The small molecule below binds the protein below.
Small molecule (SMILES): CC(=O)N[C@@H]1[C@@H](O)[C@H](O)[C@@H](CO)O[C@H]1O

Sequence of chain 1.A:
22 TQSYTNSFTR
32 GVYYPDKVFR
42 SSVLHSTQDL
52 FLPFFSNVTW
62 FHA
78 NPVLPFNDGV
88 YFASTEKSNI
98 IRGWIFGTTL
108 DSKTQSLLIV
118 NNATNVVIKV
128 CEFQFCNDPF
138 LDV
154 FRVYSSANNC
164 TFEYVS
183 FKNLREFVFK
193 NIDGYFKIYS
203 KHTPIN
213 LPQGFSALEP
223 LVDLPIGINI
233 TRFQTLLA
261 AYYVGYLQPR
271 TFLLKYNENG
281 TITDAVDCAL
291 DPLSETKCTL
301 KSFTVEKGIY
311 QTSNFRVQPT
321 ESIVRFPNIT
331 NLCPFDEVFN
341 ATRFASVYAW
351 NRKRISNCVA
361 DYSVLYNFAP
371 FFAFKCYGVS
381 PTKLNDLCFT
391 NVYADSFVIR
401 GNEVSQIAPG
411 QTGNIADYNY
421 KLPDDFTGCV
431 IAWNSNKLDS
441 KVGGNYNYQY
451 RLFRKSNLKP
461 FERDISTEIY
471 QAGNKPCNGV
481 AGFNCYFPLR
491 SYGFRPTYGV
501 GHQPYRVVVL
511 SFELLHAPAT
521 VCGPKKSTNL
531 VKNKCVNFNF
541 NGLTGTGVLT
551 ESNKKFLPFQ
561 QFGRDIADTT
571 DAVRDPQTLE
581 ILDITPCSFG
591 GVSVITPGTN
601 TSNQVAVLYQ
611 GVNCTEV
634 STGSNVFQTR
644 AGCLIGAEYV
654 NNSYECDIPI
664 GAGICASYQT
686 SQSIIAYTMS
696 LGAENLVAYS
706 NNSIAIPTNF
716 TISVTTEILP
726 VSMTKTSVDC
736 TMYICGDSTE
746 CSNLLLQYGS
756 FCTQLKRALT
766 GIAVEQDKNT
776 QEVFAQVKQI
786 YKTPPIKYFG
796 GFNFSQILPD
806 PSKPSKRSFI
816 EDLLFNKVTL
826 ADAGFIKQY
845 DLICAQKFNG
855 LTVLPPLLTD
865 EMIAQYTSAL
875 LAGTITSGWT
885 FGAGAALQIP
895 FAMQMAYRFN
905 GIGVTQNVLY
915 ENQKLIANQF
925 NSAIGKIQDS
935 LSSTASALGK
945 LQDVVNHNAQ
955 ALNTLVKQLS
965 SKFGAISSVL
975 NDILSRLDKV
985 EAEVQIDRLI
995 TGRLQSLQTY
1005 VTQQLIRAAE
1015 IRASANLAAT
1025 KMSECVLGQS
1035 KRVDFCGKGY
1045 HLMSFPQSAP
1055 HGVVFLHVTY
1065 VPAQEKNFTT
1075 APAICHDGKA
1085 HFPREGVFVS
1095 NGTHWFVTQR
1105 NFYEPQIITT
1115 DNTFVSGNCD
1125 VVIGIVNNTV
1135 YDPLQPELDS

Binding-site contacts:
Ligand atom C1 contacts residue TYR793 of chain 1.A at 4.3 Å (hydrophobic).
Ligand atom C7 contacts residue ASN706 of chain 1.B at 3.6 Å.
Ligand atom C8 contacts residue ASN707 of chain 1.B at 4.4 Å.
Ligand atom O5 contacts residue TYR793 of chain 1.A at 3.6 Å.
Ligand atom C3 contacts residue ASN706 of chain 1.B at 3.8 Å.
Ligand atom N2 contacts residue ASN706 of chain 1.B at 2.9 Å (h-bond).
Ligand atom C6 contacts residue TYR793 of chain 1.A at 4.2 Å (hydrophobic).
Ligand atom C4 contacts residue ASN706 of chain 1.B at 4.2 Å.
Ligand atom C2 contacts residue ASN706 of chain 1.B at 2.5 Å.
Ligand atom C5 contacts residue ASN706 of chain 1.B at 3.6 Å.
Ligand atom C1 contacts residue ASN706 of chain 1.B at 1.4 Å.
Ligand atom O5 contacts residue ASN706 of chain 1.B at 2.4 Å (h-bond).
Ligand atom O7 contacts residue ASN706 of chain 1.B at 3.9 Å.
Ligand atom O6 contacts residue TYR793 of chain 1.A at 3.8 Å.

Sequence of chain 1.B:
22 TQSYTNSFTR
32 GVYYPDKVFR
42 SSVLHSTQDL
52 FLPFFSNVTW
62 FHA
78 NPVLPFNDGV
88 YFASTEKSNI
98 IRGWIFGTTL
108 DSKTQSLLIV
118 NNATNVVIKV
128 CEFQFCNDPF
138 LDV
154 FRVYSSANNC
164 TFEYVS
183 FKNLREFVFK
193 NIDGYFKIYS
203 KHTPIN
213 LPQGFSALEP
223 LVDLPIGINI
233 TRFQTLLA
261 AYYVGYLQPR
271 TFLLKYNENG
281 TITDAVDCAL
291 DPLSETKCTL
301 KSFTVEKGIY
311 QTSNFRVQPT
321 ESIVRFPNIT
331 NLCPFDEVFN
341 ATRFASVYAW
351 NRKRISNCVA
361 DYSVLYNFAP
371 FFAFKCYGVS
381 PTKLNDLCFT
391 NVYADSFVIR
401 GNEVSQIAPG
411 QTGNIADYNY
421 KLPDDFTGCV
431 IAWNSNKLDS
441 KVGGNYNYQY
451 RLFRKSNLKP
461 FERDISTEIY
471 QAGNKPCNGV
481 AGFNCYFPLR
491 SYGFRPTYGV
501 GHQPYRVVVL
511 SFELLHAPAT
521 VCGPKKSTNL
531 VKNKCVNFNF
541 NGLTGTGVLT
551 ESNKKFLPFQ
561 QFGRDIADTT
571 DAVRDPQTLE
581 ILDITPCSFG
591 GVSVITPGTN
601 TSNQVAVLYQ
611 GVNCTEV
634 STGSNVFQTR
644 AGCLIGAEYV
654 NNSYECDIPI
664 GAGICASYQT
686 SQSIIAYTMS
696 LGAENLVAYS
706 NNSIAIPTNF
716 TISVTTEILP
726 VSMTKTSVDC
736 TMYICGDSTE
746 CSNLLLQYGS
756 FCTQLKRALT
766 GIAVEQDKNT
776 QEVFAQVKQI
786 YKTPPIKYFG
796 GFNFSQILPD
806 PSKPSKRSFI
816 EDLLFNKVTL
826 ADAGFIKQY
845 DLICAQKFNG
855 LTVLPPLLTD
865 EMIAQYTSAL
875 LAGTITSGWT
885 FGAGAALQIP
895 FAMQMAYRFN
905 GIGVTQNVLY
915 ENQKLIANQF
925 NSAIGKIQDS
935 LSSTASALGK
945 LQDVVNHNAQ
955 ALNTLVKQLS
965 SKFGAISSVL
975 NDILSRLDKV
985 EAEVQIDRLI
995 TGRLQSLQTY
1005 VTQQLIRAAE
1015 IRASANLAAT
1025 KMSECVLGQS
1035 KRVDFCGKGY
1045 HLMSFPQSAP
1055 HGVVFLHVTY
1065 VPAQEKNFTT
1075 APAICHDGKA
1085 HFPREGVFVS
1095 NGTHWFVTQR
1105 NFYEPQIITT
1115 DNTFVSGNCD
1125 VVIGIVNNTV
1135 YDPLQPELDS